The small molecule below binds the protein below.
Small molecule (SMILES): CC(=O)N[C@@H]1[C@@H](O)[C@H](O)[C@@H](CO)O[C@H]1O

Binding-site contacts:
Ligand atom C7 contacts residue NAG2 of chain 1.T at 4.1 Å.
Ligand atom C1 contacts residue ASN361 of chain 1.E at 1.4 Å.
Ligand atom C5 contacts residue ASN361 of chain 1.E at 3.7 Å.
Ligand atom C7 contacts residue ASN361 of chain 1.E at 3.4 Å.
Ligand atom C2 contacts residue NAG2 of chain 1.T at 4.2 Å.
Ligand atom C8 contacts residue ASN361 of chain 1.E at 4.5 Å.
Ligand atom C3 contacts residue NAG2 of chain 1.T at 3.8 Å.
Ligand atom N2 contacts residue ASN361 of chain 1.E at 2.8 Å (h-bond).
Ligand atom C4 contacts residue ASN361 of chain 1.E at 4.2 Å.
Ligand atom O3 contacts residue NAG2 of chain 1.T at 3.8 Å.
Ligand atom C8 contacts residue NAG2 of chain 1.T at 3.9 Å.
Ligand atom O7 contacts residue ASN361 of chain 1.E at 3.6 Å.
Ligand atom O5 contacts residue ASN361 of chain 1.E at 2.4 Å (h-bond).
Ligand atom C8 contacts residue GLY358 of chain 1.E at 4.2 Å.
Ligand atom C8 contacts residue NAG1 of chain 1.T at 3.1 Å.
Ligand atom C2 contacts residue ASN361 of chain 1.E at 2.4 Å.
Ligand atom O7 contacts residue GLY358 of chain 1.E at 4.4 Å.
Ligand atom C3 contacts residue ASN361 of chain 1.E at 3.8 Å.
Ligand atom N2 contacts residue NAG2 of chain 1.T at 3.4 Å.

Sequence of chain 1.E:
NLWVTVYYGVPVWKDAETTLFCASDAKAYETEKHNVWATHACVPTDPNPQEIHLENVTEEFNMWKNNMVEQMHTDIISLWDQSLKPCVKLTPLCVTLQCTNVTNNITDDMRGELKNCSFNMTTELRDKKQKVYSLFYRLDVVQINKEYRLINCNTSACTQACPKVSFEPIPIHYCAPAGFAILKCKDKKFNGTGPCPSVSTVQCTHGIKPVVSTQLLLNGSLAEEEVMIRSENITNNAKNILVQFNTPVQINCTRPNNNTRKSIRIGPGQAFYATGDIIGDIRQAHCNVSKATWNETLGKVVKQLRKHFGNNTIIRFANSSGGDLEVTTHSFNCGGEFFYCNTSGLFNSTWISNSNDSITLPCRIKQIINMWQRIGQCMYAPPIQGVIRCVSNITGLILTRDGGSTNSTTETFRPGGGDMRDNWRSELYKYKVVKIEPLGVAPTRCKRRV